Sequence of chain 1.A:
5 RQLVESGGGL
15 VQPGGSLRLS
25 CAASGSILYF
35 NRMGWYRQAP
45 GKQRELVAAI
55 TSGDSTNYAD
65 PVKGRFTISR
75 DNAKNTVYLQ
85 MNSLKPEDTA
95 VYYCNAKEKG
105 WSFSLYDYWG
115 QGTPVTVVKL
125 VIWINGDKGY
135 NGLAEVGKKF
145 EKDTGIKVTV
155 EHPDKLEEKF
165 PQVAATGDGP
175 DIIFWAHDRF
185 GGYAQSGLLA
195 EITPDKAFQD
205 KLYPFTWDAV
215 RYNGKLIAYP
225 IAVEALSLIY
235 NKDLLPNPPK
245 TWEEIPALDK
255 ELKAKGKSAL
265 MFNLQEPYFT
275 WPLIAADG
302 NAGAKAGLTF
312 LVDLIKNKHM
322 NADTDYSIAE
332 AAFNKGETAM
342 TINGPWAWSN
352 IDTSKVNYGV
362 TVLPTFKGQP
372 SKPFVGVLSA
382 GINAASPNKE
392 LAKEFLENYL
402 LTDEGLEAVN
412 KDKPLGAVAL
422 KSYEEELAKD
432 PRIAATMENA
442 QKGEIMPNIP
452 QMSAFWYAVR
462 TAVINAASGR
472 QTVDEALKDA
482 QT

A small-molecule ligand and the protein it binds are described below.
Small molecule (SMILES): OC[C@H]1O[C@H](O[C@H]2[C@H](O)[C@@H](O)[C@@H](O)O[C@@H]2CO)[C@H](O)[C@@H](O)[C@@H]1O

Binding-site contacts:
Ligand atom O5 contacts residue TYR272 of chain 1.A at 3.1 Å.
Ligand atom O2 contacts residue ALA180 of chain 1.A at 3.5 Å.
Ligand atom O3 contacts residue ASP182 of chain 1.A at 2.7 Å (salt-bridge).
Ligand atom O4 contacts residue TRP179 of chain 1.A at 3.8 Å.
Ligand atom C2 contacts residue ASP182 of chain 1.A at 3.5 Å.
Ligand atom C3 contacts residue ASP182 of chain 1.A at 3.7 Å.
Ligand atom C2 contacts residue TRP457 of chain 1.A at 4.0 Å (hydrophobic).
Ligand atom C1 contacts residue TYR272 of chain 1.A at 3.6 Å (hydrophobic).
Ligand atom C1 contacts residue ASP131 of chain 1.A at 3.6 Å.
Ligand atom C4 contacts residue TYR272 of chain 1.A at 4.0 Å (hydrophobic).
Ligand atom O2 contacts residue ASP182 of chain 1.A at 2.7 Å (salt-bridge).
Ligand atom C6 contacts residue TRP457 of chain 1.A at 3.8 Å (hydrophobic).
Ligand atom O6 contacts residue GLU270 of chain 1.A at 2.8 Å (salt-bridge).
Ligand atom O4 contacts residue ARG461 of chain 1.A at 3.9 Å.
Ligand atom C6 contacts residue PRO271 of chain 1.A at 3.7 Å (hydrophobic).
Ligand atom O4 contacts residue ARG183 of chain 1.A at 3.1 Å (salt-bridge).
Ligand atom C6 contacts residue TYR272 of chain 1.A at 3.7 Å (hydrophobic).
Ligand atom C6 contacts residue GLU270 of chain 1.A at 3.6 Å.
Ligand atom C1 contacts residue TRP347 of chain 1.A at 3.7 Å (hydrophobic).
Ligand atom C2 contacts residue LYS132 of chain 1.A at 3.7 Å.
Ligand atom O6 contacts residue TYR272 of chain 1.A at 3.3 Å (h-bond).
Ligand atom O1 contacts residue ASN129 of chain 1.A at 3.6 Å.
Ligand atom O2 contacts residue TRP179 of chain 1.A at 3.3 Å (h-bond).
Ligand atom O3 contacts residue TRP179 of chain 1.A at 3.7 Å.
Ligand atom C2 contacts residue GLU228 of chain 1.A at 3.9 Å.
Ligand atom O6 contacts residue PHE273 of chain 1.A at 3.6 Å.
Ligand atom O1 contacts residue LYS132 of chain 1.A at 2.8 Å (salt-bridge).
Ligand atom O3 contacts residue TRP457 of chain 1.A at 3.5 Å (h-bond).
Ligand atom O2 contacts residue LYS132 of chain 1.A at 2.7 Å (salt-bridge).
Ligand atom O2 contacts residue TRP347 of chain 1.A at 3.9 Å.
Ligand atom O3 contacts residue ALA180 of chain 1.A at 3.4 Å.
Ligand atom C4 contacts residue TRP457 of chain 1.A at 3.7 Å (hydrophobic).
Ligand atom O1 contacts residue ASP131 of chain 1.A at 2.7 Å (salt-bridge).
Ligand atom O2 contacts residue GLU228 of chain 1.A at 3.0 Å (salt-bridge).
Ligand atom C3 contacts residue TRP179 of chain 1.A at 3.6 Å (hydrophobic).
Ligand atom O3 contacts residue ARG183 of chain 1.A at 3.2 Å (salt-bridge).
Ligand atom C1 contacts residue LYS132 of chain 1.A at 3.7 Å.
Ligand atom O6 contacts residue PRO271 of chain 1.A at 3.4 Å.
Ligand atom C3 contacts residue TRP457 of chain 1.A at 4.0 Å (hydrophobic).
Ligand atom C2 contacts residue TRP347 of chain 1.A at 3.8 Å (hydrophobic).